Sequence of chain 1.D:
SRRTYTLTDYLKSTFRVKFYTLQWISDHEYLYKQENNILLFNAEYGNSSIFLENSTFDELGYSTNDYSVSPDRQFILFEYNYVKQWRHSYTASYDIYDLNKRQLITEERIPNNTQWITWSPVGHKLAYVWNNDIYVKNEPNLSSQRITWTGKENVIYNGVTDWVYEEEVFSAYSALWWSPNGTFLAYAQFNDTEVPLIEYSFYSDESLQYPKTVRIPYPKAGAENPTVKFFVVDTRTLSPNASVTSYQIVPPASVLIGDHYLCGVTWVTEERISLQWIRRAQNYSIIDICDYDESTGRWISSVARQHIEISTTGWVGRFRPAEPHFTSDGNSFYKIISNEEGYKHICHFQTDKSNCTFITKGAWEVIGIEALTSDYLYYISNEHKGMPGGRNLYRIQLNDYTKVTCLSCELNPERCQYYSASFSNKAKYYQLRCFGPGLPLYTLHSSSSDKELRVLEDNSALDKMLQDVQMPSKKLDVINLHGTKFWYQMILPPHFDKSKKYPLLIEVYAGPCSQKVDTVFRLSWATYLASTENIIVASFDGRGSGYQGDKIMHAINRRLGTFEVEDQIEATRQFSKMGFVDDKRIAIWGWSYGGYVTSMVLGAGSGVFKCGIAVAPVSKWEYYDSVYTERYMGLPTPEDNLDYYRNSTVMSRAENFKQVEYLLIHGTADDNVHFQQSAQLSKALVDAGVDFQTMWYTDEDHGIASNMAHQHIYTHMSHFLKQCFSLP

Binding-site contacts:
Ligand atom C4 contacts residue ASN241 of chain 1.D at 4.2 Å.
Ligand atom C7 contacts residue ASN241 of chain 1.D at 3.4 Å.
Ligand atom O5 contacts residue ASN241 of chain 1.D at 2.3 Å (h-bond).
Ligand atom O6 contacts residue ASN241 of chain 1.D at 4.5 Å.
Ligand atom C3 contacts residue ASN241 of chain 1.D at 3.8 Å.
Ligand atom C5 contacts residue ASN241 of chain 1.D at 3.6 Å.
Ligand atom C8 contacts residue ASN241 of chain 1.D at 4.4 Å.
Ligand atom C2 contacts residue ASN241 of chain 1.D at 2.4 Å.
Ligand atom N2 contacts residue ASN241 of chain 1.D at 2.5 Å (h-bond).
Ligand atom C1 contacts residue ASN241 of chain 1.D at 1.4 Å.
Ligand atom O7 contacts residue ASN241 of chain 1.D at 3.8 Å.

A small-molecule ligand and the protein it binds are described below.
Small molecule (SMILES): CC(=O)N[C@@H]1[C@@H](O)[C@H](O)[C@@H](CO)O[C@H]1O